The protein below binds the small molecule below.
Small molecule (SMILES): CC(C)C[C@H](NC(=O)CN)C(=O)O

Binding-site contacts:
Ligand atom C contacts residue THR143 of chain 1.A at 3.5 Å.
Ligand atom CG contacts residue ASN77 of chain 1.A at 3.6 Å.
Ligand atom C contacts residue LYS146 of chain 1.A at 3.8 Å.
Ligand atom CD1 contacts residue TYR123 of chain 1.A at 3.9 Å (hydrophobic).
Ligand atom CA contacts residue ARG5 of chain 1.C at 4.2 Å.
Ligand atom N contacts residue ASN77 of chain 1.A at 2.9 Å (h-bond).
Ligand atom CD2 contacts residue THR143 of chain 1.A at 4.2 Å.
Ligand atom C contacts residue THR80 of chain 1.A at 3.7 Å.
Ligand atom CA contacts residue THR143 of chain 1.A at 3.6 Å.
Ligand atom CB contacts residue THR80 of chain 1.A at 4.0 Å.
Ligand atom CB contacts residue ASN77 of chain 1.A at 4.0 Å.
Ligand atom OXT contacts residue THR80 of chain 1.A at 3.9 Å.
Ligand atom CA contacts residue ASN77 of chain 1.A at 3.1 Å.
Ligand atom C contacts residue TRP147 of chain 1.A at 3.3 Å (hydrophobic).
Ligand atom C contacts residue ASN77 of chain 1.A at 3.4 Å.
Ligand atom CA contacts residue TRP147 of chain 1.A at 4.0 Å (hydrophobic).
Ligand atom O contacts residue LYS146 of chain 1.A at 2.9 Å (salt-bridge).
Ligand atom C contacts residue TYR84 of chain 1.A at 3.5 Å (hydrophobic).
Ligand atom N contacts residue TRP147 of chain 1.A at 3.8 Å.
Ligand atom OXT contacts residue LYS146 of chain 1.A at 3.7 Å.
Ligand atom N contacts residue CYS6 of chain 1.C at 2.7 Å (h-bond).
Ligand atom O contacts residue TRP147 of chain 1.A at 2.7 Å (h-bond).
Ligand atom CA contacts residue CYS6 of chain 1.C at 3.0 Å (hydrophobic).
Ligand atom OXT contacts residue THR143 of chain 1.A at 2.7 Å (h-bond).
Ligand atom CD2 contacts residue TRP147 of chain 1.A at 3.6 Å (hydrophobic).
Ligand atom CD2 contacts residue TYR123 of chain 1.A at 4.0 Å (hydrophobic).
Ligand atom CA contacts residue ASN77 of chain 1.A at 4.0 Å.
Ligand atom CD1 contacts residue ILE95 of chain 1.A at 3.7 Å (hydrophobic).
Ligand atom O contacts residue TYR84 of chain 1.A at 3.6 Å (h-bond).
Ligand atom CD2 contacts residue ASN77 of chain 1.A at 4.3 Å.
Ligand atom CB contacts residue THR143 of chain 1.A at 3.6 Å.
Ligand atom O contacts residue THR80 of chain 1.A at 3.4 Å.
Ligand atom N contacts residue ARG5 of chain 1.C at 2.9 Å (salt-bridge).
Ligand atom CG contacts residue ILE95 of chain 1.A at 4.3 Å (hydrophobic).
Ligand atom O contacts residue LYS146 of chain 1.A at 4.2 Å.
Ligand atom N contacts residue TRP147 of chain 1.A at 3.6 Å (h-bond).
Ligand atom CD1 contacts residue ALA81 of chain 1.A at 4.4 Å (hydrophobic).
Ligand atom OXT contacts residue TYR84 of chain 1.A at 2.6 Å (h-bond).
Ligand atom CD1 contacts residue ASN77 of chain 1.A at 4.0 Å.
Ligand atom CA contacts residue TRP147 of chain 1.A at 4.0 Å (hydrophobic).

Sequence of chain 1.C:
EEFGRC

Sequence of chain 1.A:
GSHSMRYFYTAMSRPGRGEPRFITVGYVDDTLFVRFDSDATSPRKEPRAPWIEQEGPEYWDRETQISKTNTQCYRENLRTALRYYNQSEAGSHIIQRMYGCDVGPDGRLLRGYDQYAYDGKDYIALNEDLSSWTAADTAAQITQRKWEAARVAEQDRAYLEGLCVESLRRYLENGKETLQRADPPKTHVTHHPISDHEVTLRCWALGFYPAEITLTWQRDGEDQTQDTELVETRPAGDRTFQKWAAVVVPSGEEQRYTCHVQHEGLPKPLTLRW